Sequence of chain 1.D:
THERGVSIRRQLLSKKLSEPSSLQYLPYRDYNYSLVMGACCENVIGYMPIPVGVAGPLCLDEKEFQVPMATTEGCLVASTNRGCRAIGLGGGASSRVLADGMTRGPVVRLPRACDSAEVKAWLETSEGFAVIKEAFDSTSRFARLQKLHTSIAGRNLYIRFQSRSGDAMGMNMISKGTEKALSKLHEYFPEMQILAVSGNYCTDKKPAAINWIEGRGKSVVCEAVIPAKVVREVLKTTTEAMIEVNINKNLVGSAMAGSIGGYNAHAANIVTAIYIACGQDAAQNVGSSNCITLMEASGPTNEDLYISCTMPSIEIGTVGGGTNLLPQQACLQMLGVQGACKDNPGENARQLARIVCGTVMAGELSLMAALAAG

This small molecule binds to this protein.
Small molecule (SMILES): CC(C)n1c(/C=C/[C@@H](O)C[C@@H](O)CC(=O)O)c(-c2ccc(F)cc2)c2ccccc21

Binding-site contacts:
Ligand atom C8 contacts residue LEU432 of chain 1.D at 3.7 Å (hydrophobic).
Ligand atom C9 contacts residue LEU432 of chain 1.D at 3.9 Å (hydrophobic).
Ligand atom C92 contacts residue GLY139 of chain 1.D at 3.1 Å.
Ligand atom C3 contacts residue ASP269 of chain 1.C at 3.5 Å.
Ligand atom F1 contacts residue SER263 of chain 1.C at 3.9 Å.
Ligand atom C4 contacts residue ASP269 of chain 1.C at 3.3 Å.
Ligand atom C5 contacts residue ASN334 of chain 1.D at 3.9 Å.
Ligand atom O1B contacts residue SER263 of chain 1.C at 2.6 Å (h-bond).
Ligand atom C2 contacts residue ALA330 of chain 1.D at 3.2 Å (hydrophobic).
Ligand atom F1 contacts residue ARG169 of chain 1.C at 3.2 Å.
Ligand atom C2 contacts residue LYS271 of chain 1.C at 3.6 Å.
Ligand atom C15 contacts residue LEU432 of chain 1.D at 3.9 Å (hydrophobic).
Ligand atom C5 contacts residue GLU138 of chain 1.D at 3.7 Å.
Ligand atom C12 contacts residue ALA435 of chain 1.D at 3.8 Å (hydrophobic).
Ligand atom O1B contacts residue ASN265 of chain 1.C at 3.5 Å (h-bond).
Ligand atom C85 contacts residue LEU436 of chain 1.D at 3.9 Å (hydrophobic).
Ligand atom O1A contacts residue LYS314 of chain 1.D at 2.9 Å (salt-bridge).
Ligand atom C1 contacts residue ALA330 of chain 1.D at 3.6 Å (hydrophobic).
Ligand atom O1A contacts residue SER263 of chain 1.C at 3.4 Å (h-bond).
Ligand atom O5 contacts residue LYS270 of chain 1.C at 2.8 Å (salt-bridge).
Ligand atom O1B contacts residue LYS314 of chain 1.D at 3.3 Å (salt-bridge).
Ligand atom O3 contacts residue ASP269 of chain 1.C at 2.8 Å (salt-bridge).
Ligand atom O3 contacts residue ARG169 of chain 1.C at 3.2 Å (salt-bridge).
Ligand atom C93 contacts residue HIS331 of chain 1.D at 3.8 Å.
Ligand atom O1B contacts residue LYS271 of chain 1.C at 3.1 Å (salt-bridge).
Ligand atom C1 contacts residue LYS271 of chain 1.C at 3.5 Å.
Ligand atom C1 contacts residue LYS314 of chain 1.D at 3.4 Å.
Ligand atom C10 contacts residue LEU432 of chain 1.D at 3.7 Å (hydrophobic).
Ligand atom C92 contacts residue LEU141 of chain 1.D at 3.5 Å (hydrophobic).
Ligand atom C92 contacts residue CYS140 of chain 1.D at 3.5 Å (hydrophobic).
Ligand atom O1B contacts residue ARG169 of chain 1.C at 3.8 Å.
Ligand atom C91 contacts residue GLU138 of chain 1.D at 3.9 Å.
Ligand atom C84 contacts residue ARG169 of chain 1.C at 3.6 Å.
Ligand atom O5 contacts residue GLU138 of chain 1.D at 2.8 Å (salt-bridge).
Ligand atom C1 contacts residue SER263 of chain 1.C at 3.3 Å.
Ligand atom C6 contacts residue GLU138 of chain 1.D at 3.7 Å.
Ligand atom C5 contacts residue ASP269 of chain 1.C at 3.9 Å.
Ligand atom C85 contacts residue ARG169 of chain 1.C at 3.6 Å.
Ligand atom F1 contacts residue VAL262 of chain 1.C at 3.0 Å.
Ligand atom O5 contacts residue ASN334 of chain 1.D at 3.0 Å (h-bond).

Sequence of chain 1.C:
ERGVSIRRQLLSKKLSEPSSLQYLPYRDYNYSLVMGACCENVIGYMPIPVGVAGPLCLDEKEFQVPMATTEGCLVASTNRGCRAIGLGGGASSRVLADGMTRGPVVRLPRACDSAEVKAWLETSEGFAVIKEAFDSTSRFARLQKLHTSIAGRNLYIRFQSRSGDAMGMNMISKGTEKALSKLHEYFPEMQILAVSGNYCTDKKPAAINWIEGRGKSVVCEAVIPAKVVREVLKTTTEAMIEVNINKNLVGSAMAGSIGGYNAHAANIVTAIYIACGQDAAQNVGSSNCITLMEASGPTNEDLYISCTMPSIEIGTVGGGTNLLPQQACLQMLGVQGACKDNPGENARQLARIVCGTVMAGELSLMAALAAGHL